Binding-site contacts:
Ligand atom C6 contacts residue HIS104 of chain 53.C at 3.3 Å.
Ligand atom C5 contacts residue HIS104 of chain 53.C at 3.1 Å.
Ligand atom O6 contacts residue HIS104 of chain 53.C at 4.4 Å.
Ligand atom C8 contacts residue GLU155 of chain 60.C at 3.6 Å.
Ligand atom C2 contacts residue ASN154 of chain 60.C at 2.4 Å.
Ligand atom C3 contacts residue ASN154 of chain 60.C at 3.8 Å.
Ligand atom C7 contacts residue GLU155 of chain 60.C at 4.2 Å.
Ligand atom C8 contacts residue HIS104 of chain 53.C at 3.9 Å.
Ligand atom C5 contacts residue ASN154 of chain 60.C at 4.3 Å.
Ligand atom O5 contacts residue ASN154 of chain 60.C at 2.4 Å (h-bond).
Ligand atom C1 contacts residue HIS104 of chain 53.C at 4.3 Å.
Ligand atom O7 contacts residue GLU155 of chain 60.C at 3.8 Å.
Ligand atom O7 contacts residue ASN154 of chain 60.C at 3.2 Å (h-bond).
Ligand atom C7 contacts residue ASN154 of chain 60.C at 3.4 Å.
Ligand atom O5 contacts residue HIS104 of chain 53.C at 4.0 Å.
Ligand atom C6 contacts residue ASN154 of chain 60.C at 3.8 Å.
Ligand atom C1 contacts residue HIS104 of chain 53.C at 3.6 Å.
Ligand atom N2 contacts residue ASN154 of chain 60.C at 2.8 Å (h-bond).
Ligand atom C4 contacts residue ASN154 of chain 60.C at 4.3 Å.
Ligand atom C8 contacts residue ASN154 of chain 60.C at 3.6 Å.
Ligand atom C5 contacts residue ASN154 of chain 60.C at 3.7 Å.
Ligand atom C1 contacts residue ASN154 of chain 60.C at 1.4 Å.
Ligand atom O5 contacts residue HIS104 of chain 53.C at 2.9 Å.

Sequence of chain 60.C:
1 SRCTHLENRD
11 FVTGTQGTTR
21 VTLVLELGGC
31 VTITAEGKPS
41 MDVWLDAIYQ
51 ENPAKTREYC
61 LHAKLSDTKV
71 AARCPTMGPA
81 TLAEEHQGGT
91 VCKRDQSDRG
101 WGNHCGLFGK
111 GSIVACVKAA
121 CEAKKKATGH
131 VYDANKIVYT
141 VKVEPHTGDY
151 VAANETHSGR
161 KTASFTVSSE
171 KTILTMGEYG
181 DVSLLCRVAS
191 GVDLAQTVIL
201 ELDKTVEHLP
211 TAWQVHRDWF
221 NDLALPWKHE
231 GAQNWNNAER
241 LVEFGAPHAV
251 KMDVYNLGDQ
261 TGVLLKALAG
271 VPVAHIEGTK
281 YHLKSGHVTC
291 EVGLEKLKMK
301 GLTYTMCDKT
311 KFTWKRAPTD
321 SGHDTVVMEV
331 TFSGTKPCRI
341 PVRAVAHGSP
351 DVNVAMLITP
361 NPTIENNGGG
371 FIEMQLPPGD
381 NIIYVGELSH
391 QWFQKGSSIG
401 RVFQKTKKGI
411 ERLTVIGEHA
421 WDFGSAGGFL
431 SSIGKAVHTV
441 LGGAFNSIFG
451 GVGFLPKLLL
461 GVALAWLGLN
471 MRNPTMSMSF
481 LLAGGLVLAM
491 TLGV

A small-molecule ligand and the protein it binds are described below.
Small molecule (SMILES): CC(=O)N[C@H]1[C@H](O[C@H]2[C@H](O)[C@@H](NC(C)=O)CO[C@@H]2CO[C@@H]2O[C@@H](C)[C@@H](O)[C@@H](O)[C@@H]2O)O[C@H](CO)[C@@H](O)[C@@H]1O

Sequence of chain 53.C:
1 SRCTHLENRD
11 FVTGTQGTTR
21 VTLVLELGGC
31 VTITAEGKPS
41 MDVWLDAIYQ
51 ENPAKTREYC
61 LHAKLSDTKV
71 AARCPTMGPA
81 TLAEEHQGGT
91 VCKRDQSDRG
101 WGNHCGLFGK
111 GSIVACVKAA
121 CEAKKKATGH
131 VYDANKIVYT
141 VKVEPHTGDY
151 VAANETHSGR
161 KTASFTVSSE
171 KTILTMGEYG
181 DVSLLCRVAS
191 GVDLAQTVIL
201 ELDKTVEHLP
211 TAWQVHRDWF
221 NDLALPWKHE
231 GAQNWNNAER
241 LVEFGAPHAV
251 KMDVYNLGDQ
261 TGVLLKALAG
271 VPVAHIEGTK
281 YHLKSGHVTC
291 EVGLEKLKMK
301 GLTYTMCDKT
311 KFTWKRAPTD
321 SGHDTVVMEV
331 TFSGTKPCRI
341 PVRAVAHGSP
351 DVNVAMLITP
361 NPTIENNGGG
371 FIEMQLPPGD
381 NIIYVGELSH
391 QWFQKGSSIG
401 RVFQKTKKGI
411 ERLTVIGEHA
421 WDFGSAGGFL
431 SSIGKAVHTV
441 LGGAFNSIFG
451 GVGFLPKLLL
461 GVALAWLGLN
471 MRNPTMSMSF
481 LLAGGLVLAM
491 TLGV